Sequence of chain 1.B:
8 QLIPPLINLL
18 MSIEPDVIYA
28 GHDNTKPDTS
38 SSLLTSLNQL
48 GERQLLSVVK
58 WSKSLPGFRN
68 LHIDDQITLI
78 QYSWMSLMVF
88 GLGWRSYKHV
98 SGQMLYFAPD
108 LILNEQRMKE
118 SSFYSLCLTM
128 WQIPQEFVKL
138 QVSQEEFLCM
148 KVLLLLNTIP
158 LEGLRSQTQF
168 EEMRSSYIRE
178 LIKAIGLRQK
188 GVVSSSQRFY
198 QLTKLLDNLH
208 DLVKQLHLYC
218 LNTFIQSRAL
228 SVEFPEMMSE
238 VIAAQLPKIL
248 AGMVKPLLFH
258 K

A small-molecule ligand and the protein it binds are described below.
Small molecule (SMILES): Cn1c(C#N)ccc1-c1ccc2c(c1)C(C)(C)OC(=S)N2

Binding-site contacts:
Ligand atom O1 contacts residue CYS217 of chain 1.B at 4.0 Å.
Ligand atom C15 contacts residue PHE104 of chain 1.B at 3.6 Å (hydrophobic).
Ligand atom C12 contacts residue MET85 of chain 1.B at 3.6 Å (hydrophobic).
Ligand atom O1 contacts residue TYR216 of chain 1.B at 3.5 Å.
Ligand atom N3 contacts residue MET85 of chain 1.B at 3.8 Å.
Ligand atom C16 contacts residue TYR216 of chain 1.B at 4.1 Å (hydrophobic).
Ligand atom C1 contacts residue LEU123 of chain 1.B at 3.5 Å (hydrophobic).
Ligand atom C8 contacts residue ASN45 of chain 1.B at 3.5 Å.
Ligand atom C15 contacts residue LEU89 of chain 1.B at 4.0 Å (hydrophobic).
Ligand atom C2 contacts residue LEU123 of chain 1.B at 4.1 Å (hydrophobic).
Ligand atom C15 contacts residue MET85 of chain 1.B at 3.6 Å (hydrophobic).
Ligand atom C11 contacts residue MET127 of chain 1.B at 4.1 Å (hydrophobic).
Ligand atom S1 contacts residue THR220 of chain 1.B at 3.4 Å.
Ligand atom C16 contacts residue LEU213 of chain 1.B at 3.8 Å (hydrophobic).
Ligand atom C1 contacts residue LEU41 of chain 1.B at 3.9 Å (hydrophobic).
Ligand atom C1 contacts residue LEU44 of chain 1.B at 4.0 Å (hydrophobic).
Ligand atom C13 contacts residue PHE104 of chain 1.B at 3.7 Å (hydrophobic).
Ligand atom N3 contacts residue ARG92 of chain 1.B at 2.8 Å (salt-bridge).
Ligand atom C16 contacts residue MET82 of chain 1.B at 4.1 Å (hydrophobic).
Ligand atom C15 contacts residue ARG92 of chain 1.B at 3.8 Å.
Ligand atom C6 contacts residue LEU44 of chain 1.B at 3.5 Å (hydrophobic).
Ligand atom C14 contacts residue LEU47 of chain 1.B at 4.1 Å (hydrophobic).
Ligand atom C12 contacts residue VAL86 of chain 1.B at 3.8 Å (hydrophobic).
Ligand atom C9 contacts residue CYS217 of chain 1.B at 4.0 Å (hydrophobic).
Ligand atom C9 contacts residue ASN45 of chain 1.B at 3.8 Å.
Ligand atom C16 contacts residue LEU123 of chain 1.B at 3.5 Å (hydrophobic).
Ligand atom C7 contacts residue ASN45 of chain 1.B at 3.2 Å.
Ligand atom N3 contacts residue LEU89 of chain 1.B at 4.0 Å.
Ligand atom N1 contacts residue ASN45 of chain 1.B at 2.8 Å (h-bond).
Ligand atom C7 contacts residue LEU44 of chain 1.B at 3.7 Å (hydrophobic).
Ligand atom N3 contacts residue GLN51 of chain 1.B at 3.1 Å (h-bond).
Ligand atom N3 contacts residue PHE104 of chain 1.B at 3.8 Å.
Ligand atom C12 contacts residue PHE104 of chain 1.B at 4.0 Å (hydrophobic).
Ligand atom C13 contacts residue MET85 of chain 1.B at 3.9 Å (hydrophobic).
Ligand atom C12 contacts residue LEU89 of chain 1.B at 3.9 Å (hydrophobic).
Ligand atom S1 contacts residue CYS217 of chain 1.B at 3.8 Å.
Ligand atom S1 contacts residue PHE231 of chain 1.B at 3.6 Å.
Ligand atom N3 contacts residue LEU47 of chain 1.B at 4.0 Å.
Ligand atom C14 contacts residue LEU44 of chain 1.B at 3.5 Å (hydrophobic).
Ligand atom C15 contacts residue GLN51 of chain 1.B at 3.8 Å.